Sequence of chain 1.A:
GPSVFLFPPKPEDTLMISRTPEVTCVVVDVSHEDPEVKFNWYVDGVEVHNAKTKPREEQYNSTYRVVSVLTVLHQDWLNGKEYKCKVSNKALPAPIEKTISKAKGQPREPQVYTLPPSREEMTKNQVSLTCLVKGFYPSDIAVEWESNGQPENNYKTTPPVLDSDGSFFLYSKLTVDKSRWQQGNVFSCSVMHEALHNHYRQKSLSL

A protein and the small-molecule ligand that binds it are described below.
Small molecule (SMILES): CC(=O)N[C@H]1[C@H](O[C@H]2[C@H](O)[C@@H](NC(C)=O)CO[C@@H]2CO[C@@H]2O[C@@H](C)[C@@H](O)[C@@H](O)[C@@H]2O)O[C@H](CO)[C@@H](O[C@@H]2O[C@H](CO[C@H]3O[C@H](CO)[C@@H](O)[C@H](O)[C@@H]3O[C@@H]3O[C@H](CO)[C@@H](O)[C@H](O)[C@H]3NC(C)=O)[C@@H](O)[C@H](O[C@H]3O[C@H](CO)[C@@H](O)[C@H](O)[C@@H]3O[C@@H]3O[C@H](CO)[C@@H](O)[C@H](O)[C@H]3NC(C)=O)[C@@H]2O)[C@@H]1O

Binding-site contacts:
Ligand atom C2 contacts residue ASN73 of chain 1.A at 2.2 Å.
Ligand atom C8 contacts residue ARG77 of chain 1.A at 3.5 Å.
Ligand atom C7 contacts residue ASN73 of chain 1.A at 3.2 Å.
Ligand atom O6 contacts residue MAN6 of chain 1.D at 3.6 Å.
Ligand atom C6 contacts residue ASN73 of chain 1.A at 3.6 Å.
Ligand atom C3 contacts residue PHE17 of chain 1.A at 3.7 Å (hydrophobic).
Ligand atom C7 contacts residue ARG77 of chain 1.A at 3.7 Å.
Ligand atom C1 contacts residue PHE17 of chain 1.A at 3.8 Å (hydrophobic).
Ligand atom C2 contacts residue ASP41 of chain 1.A at 3.6 Å.
Ligand atom C4 contacts residue FUC7 of chain 1.D at 3.3 Å.
Ligand atom C2 contacts residue PHE17 of chain 1.A at 3.6 Å (hydrophobic).
Ligand atom O7 contacts residue ARG77 of chain 1.A at 3.2 Å (salt-bridge).
Ligand atom O6 contacts residue PHE19 of chain 1.A at 3.2 Å.
Ligand atom C1 contacts residue THR75 of chain 1.A at 3.4 Å.
Ligand atom C6 contacts residue PHE19 of chain 1.A at 3.5 Å (hydrophobic).
Ligand atom O2 contacts residue BMA3 of chain 1.D at 3.1 Å (h-bond).
Ligand atom C3 contacts residue ASP41 of chain 1.A at 3.4 Å.
Ligand atom O5 contacts residue ASN73 of chain 1.A at 2.4 Å (h-bond).
Ligand atom C8 contacts residue ASP41 of chain 1.A at 3.5 Å.
Ligand atom C1 contacts residue ASN73 of chain 1.A at 1.4 Å.
Ligand atom C7 contacts residue ASP41 of chain 1.A at 3.5 Å.
Ligand atom C3 contacts residue FUC7 of chain 1.D at 3.6 Å.
Ligand atom C5 contacts residue ASN73 of chain 1.A at 3.6 Å.
Ligand atom O4 contacts residue NAG2 of chain 1.D at 3.3 Å.
Ligand atom O4 contacts residue VAL40 of chain 1.A at 3.3 Å.
Ligand atom O2 contacts residue FUC7 of chain 1.D at 3.4 Å (h-bond).
Ligand atom C3 contacts residue ASN73 of chain 1.A at 3.6 Å.
Ligand atom O7 contacts residue ASN73 of chain 1.A at 3.4 Å (h-bond).
Ligand atom C6 contacts residue NAG2 of chain 1.D at 3.6 Å.
Ligand atom O3 contacts residue ASP41 of chain 1.A at 3.6 Å (salt-bridge).
Ligand atom C1 contacts residue PHE19 of chain 1.A at 3.7 Å (hydrophobic).
Ligand atom N2 contacts residue ASN73 of chain 1.A at 2.6 Å (h-bond).
Ligand atom O6 contacts residue NAG2 of chain 1.D at 3.7 Å.
Ligand atom C6 contacts residue PHE17 of chain 1.A at 3.5 Å (hydrophobic).
Ligand atom O3 contacts residue ARG77 of chain 1.A at 3.7 Å.
Ligand atom O3 contacts residue FUC7 of chain 1.D at 2.9 Å (h-bond).
Ligand atom N2 contacts residue ASP41 of chain 1.A at 2.8 Å (salt-bridge).
Ligand atom O5 contacts residue PHE17 of chain 1.A at 3.3 Å.
Ligand atom O4 contacts residue FUC7 of chain 1.D at 3.2 Å (h-bond).
Ligand atom O7 contacts residue FUC7 of chain 1.D at 3.2 Å.